This protein binds this small molecule.
Small molecule (SMILES): CC(=O)N[C@@H]1[C@@H](O)[C@H](O)[C@@H](CO)O[C@H]1O

Sequence of chain 1.C:
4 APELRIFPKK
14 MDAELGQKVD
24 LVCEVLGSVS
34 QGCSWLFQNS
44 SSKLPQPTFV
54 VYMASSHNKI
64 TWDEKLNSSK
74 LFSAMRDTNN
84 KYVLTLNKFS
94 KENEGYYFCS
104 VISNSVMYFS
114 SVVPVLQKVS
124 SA

Binding-site contacts:
Ligand atom N2 contacts residue ASN70 of chain 1.C at 2.9 Å (h-bond).
Ligand atom O7 contacts residue GLU67 of chain 1.C at 4.1 Å.
Ligand atom C6 contacts residue LYS73 of chain 1.C at 3.8 Å.
Ligand atom O7 contacts residue LYS68 of chain 1.C at 3.5 Å (salt-bridge).
Ligand atom C2 contacts residue ASN70 of chain 1.C at 2.5 Å.
Ligand atom N2 contacts residue GLU67 of chain 1.C at 4.4 Å.
Ligand atom O6 contacts residue LYS73 of chain 1.C at 2.6 Å (salt-bridge).
Ligand atom O5 contacts residue ASN70 of chain 1.C at 2.4 Å (h-bond).
Ligand atom C1 contacts residue ASN70 of chain 1.C at 1.4 Å.
Ligand atom C5 contacts residue LYS73 of chain 1.C at 3.9 Å.
Ligand atom C7 contacts residue ASN70 of chain 1.C at 3.5 Å.
Ligand atom C7 contacts residue LYS68 of chain 1.C at 4.2 Å.
Ligand atom C4 contacts residue ASN70 of chain 1.C at 4.2 Å.
Ligand atom C3 contacts residue ASN70 of chain 1.C at 3.8 Å.
Ligand atom O7 contacts residue ASN70 of chain 1.C at 4.4 Å.
Ligand atom O5 contacts residue LYS73 of chain 1.C at 3.0 Å (salt-bridge).
Ligand atom C1 contacts residue LYS73 of chain 1.C at 3.9 Å.
Ligand atom C8 contacts residue ASN70 of chain 1.C at 3.9 Å.
Ligand atom C5 contacts residue ASN70 of chain 1.C at 3.7 Å.